Sequence of chain 1.A:
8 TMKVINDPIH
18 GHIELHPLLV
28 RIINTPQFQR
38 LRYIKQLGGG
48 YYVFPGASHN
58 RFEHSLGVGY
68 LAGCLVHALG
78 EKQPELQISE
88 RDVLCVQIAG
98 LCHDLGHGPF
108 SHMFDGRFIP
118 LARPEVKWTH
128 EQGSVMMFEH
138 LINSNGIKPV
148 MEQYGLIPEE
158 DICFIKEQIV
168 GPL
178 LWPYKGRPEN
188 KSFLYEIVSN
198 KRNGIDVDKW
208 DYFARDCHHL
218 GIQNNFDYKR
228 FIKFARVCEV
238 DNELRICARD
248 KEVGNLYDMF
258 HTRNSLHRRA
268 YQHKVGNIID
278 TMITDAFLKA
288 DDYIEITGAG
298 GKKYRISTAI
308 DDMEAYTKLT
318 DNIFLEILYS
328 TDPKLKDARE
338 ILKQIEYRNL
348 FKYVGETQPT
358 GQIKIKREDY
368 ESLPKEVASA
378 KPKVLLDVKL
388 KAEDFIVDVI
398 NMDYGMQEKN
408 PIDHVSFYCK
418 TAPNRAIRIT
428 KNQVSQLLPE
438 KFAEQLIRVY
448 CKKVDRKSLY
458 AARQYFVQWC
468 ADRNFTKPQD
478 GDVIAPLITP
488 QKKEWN

The small molecule below binds the protein below.
Small molecule (SMILES): Nc1ncnc2c1ncn2[C@H]1C[C@H](O)[C@@H](CO[P](=O)(O)N[P](=O)(O)OP(=O)(O)O)O1

Binding-site contacts:
Ligand atom O1A contacts residue HIS61 of chain 1.A at 3.3 Å (h-bond).
Ligand atom N6 contacts residue TYR268 of chain 1.A at 3.3 Å (h-bond).
Ligand atom C2 contacts residue LEU44 of chain 1.A at 3.2 Å (hydrophobic).
Ligand atom O2A contacts residue HIS127 of chain 1.A at 3.0 Å (h-bond).
Ligand atom O3' contacts residue ASP213 of chain 1.A at 2.7 Å (salt-bridge).
Ligand atom PB contacts residue MN1 of chain 1.E at 3.4 Å.
Ligand atom O1A contacts residue ASP101 of chain 1.A at 3.1 Å (salt-bridge).
Ligand atom O2B contacts residue HIS109 of chain 1.A at 3.1 Å (h-bond).
Ligand atom PG contacts residue MN1 of chain 1.E at 3.4 Å.
Ligand atom O2G contacts residue TYR209 of chain 1.A at 2.5 Å (h-bond).
Ligand atom C2 contacts residue TYR268 of chain 1.A at 3.6 Å (hydrophobic).
Ligand atom O1A contacts residue ASP205 of chain 1.A at 3.3 Å (salt-bridge).
Ligand atom O2A contacts residue MN1 of chain 1.D at 2.1 Å.
Ligand atom O4' contacts residue HIS109 of chain 1.A at 3.2 Å.
Ligand atom C8 contacts residue HIS109 of chain 1.A at 3.2 Å.
Ligand atom O5' contacts residue HIS109 of chain 1.A at 2.8 Å (h-bond).
Ligand atom O1G contacts residue LYS206 of chain 1.A at 3.2 Å (salt-bridge).
Ligand atom O3G contacts residue ARG260 of chain 1.A at 2.9 Å (salt-bridge).
Ligand atom O1B contacts residue MN1 of chain 1.E at 2.2 Å.
Ligand atom PA contacts residue MN1 of chain 1.D at 3.3 Å.
Ligand atom N1 contacts residue TYR268 of chain 1.A at 2.9 Å (h-bond).
Ligand atom O2A contacts residue HIS109 of chain 1.A at 3.5 Å (h-bond).
Ligand atom O1A contacts residue ARG58 of chain 1.A at 2.9 Å (salt-bridge).
Ligand atom O3' contacts residue TYR209 of chain 1.A at 3.5 Å.
Ligand atom O2A contacts residue HIS104 of chain 1.A at 3.0 Å (h-bond).
Ligand atom O3' contacts residue GLN43 of chain 1.A at 2.9 Å (h-bond).
Ligand atom O4' contacts residue ARG58 of chain 1.A at 3.1 Å (salt-bridge).
Ligand atom PA contacts residue ARG58 of chain 1.A at 3.6 Å.
Ligand atom O2G contacts residue ARG260 of chain 1.A at 2.9 Å (salt-bridge).
Ligand atom C2' contacts residue TYR268 of chain 1.A at 3.6 Å (hydrophobic).
Ligand atom C3' contacts residue ASP213 of chain 1.A at 3.4 Å.
Ligand atom C6 contacts residue TYR268 of chain 1.A at 3.2 Å (hydrophobic).
Ligand atom N3A contacts residue ASP205 of chain 1.A at 2.8 Å (salt-bridge).
Ligand atom O1A contacts residue FE1 of chain 1.C at 2.2 Å.
Ligand atom C4' contacts residue ARG58 of chain 1.A at 3.4 Å.
Ligand atom O2G contacts residue LYS206 of chain 1.A at 3.6 Å.
Ligand atom O1B contacts residue ASP205 of chain 1.A at 3.6 Å (salt-bridge).
Ligand atom O1G contacts residue MN1 of chain 1.E at 1.9 Å.
Ligand atom O2A contacts residue ASP101 of chain 1.A at 3.2 Å (salt-bridge).
Ligand atom PA contacts residue FE1 of chain 1.C at 3.2 Å.